Sequence of chain 1.A:
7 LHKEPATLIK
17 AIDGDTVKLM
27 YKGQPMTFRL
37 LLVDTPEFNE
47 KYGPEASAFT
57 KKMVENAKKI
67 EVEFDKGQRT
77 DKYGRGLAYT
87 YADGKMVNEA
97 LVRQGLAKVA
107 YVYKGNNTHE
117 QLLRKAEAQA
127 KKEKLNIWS

Binding-site contacts:
Ligand atom P2 contacts residue ARG35 of chain 1.A at 3.6 Å.
Ligand atom O4 contacts residue LEU83 of chain 1.A at 3.7 Å.
Ligand atom C5 contacts residue LEU83 of chain 1.A at 4.0 Å (hydrophobic).
Ligand atom C2' contacts residue TYR107 of chain 1.A at 3.9 Å (hydrophobic).
Ligand atom O2 contacts residue TYR109 of chain 1.A at 4.1 Å.
Ligand atom C1' contacts residue ARG81 of chain 1.A at 3.9 Å.
Ligand atom O4 contacts residue TYR109 of chain 1.A at 4.0 Å.
Ligand atom O5P contacts residue CA1 of chain 1.B at 3.1 Å.
Ligand atom C4' contacts residue ARG81 of chain 1.A at 3.9 Å.
Ligand atom C2 contacts residue TYR109 of chain 1.A at 3.9 Å (hydrophobic).
Ligand atom C5' contacts residue TYR107 of chain 1.A at 3.5 Å (hydrophobic).
Ligand atom C4 contacts residue LEU83 of chain 1.A at 3.8 Å (hydrophobic).
Ligand atom O4P contacts residue ARG81 of chain 1.A at 2.7 Å (salt-bridge).
Ligand atom N3 contacts residue TYR109 of chain 1.A at 3.5 Å.
Ligand atom O2P contacts residue TYR79 of chain 1.A at 2.6 Å (h-bond).
Ligand atom O4' contacts residue ARG81 of chain 1.A at 2.9 Å (salt-bridge).
Ligand atom O5' contacts residue ARG81 of chain 1.A at 3.1 Å (salt-bridge).
Ligand atom C2' contacts residue TYR109 of chain 1.A at 3.6 Å (hydrophobic).
Ligand atom O5' contacts residue ARG35 of chain 1.A at 3.6 Å.
Ligand atom O5P contacts residue ARG35 of chain 1.A at 2.9 Å (salt-bridge).
Ligand atom O4P contacts residue ARG35 of chain 1.A at 2.9 Å (salt-bridge).
Ligand atom P1 contacts residue TYR79 of chain 1.A at 3.6 Å.
Ligand atom O3' contacts residue LYS78 of chain 1.A at 3.3 Å (salt-bridge).
Ligand atom C5' contacts residue ARG81 of chain 1.A at 4.0 Å.
Ligand atom O2P contacts residue LYS78 of chain 1.A at 4.0 Å.
Ligand atom O1P contacts residue TYR79 of chain 1.A at 3.5 Å (h-bond).
Ligand atom O4 contacts residue LEU37 of chain 1.A at 3.8 Å.
Ligand atom P1 contacts residue LYS78 of chain 1.A at 3.6 Å.
Ligand atom O5P contacts residue ASP40 of chain 1.A at 3.4 Å (salt-bridge).
Ligand atom C5M contacts residue TYR107 of chain 1.A at 3.8 Å (hydrophobic).
Ligand atom P2 contacts residue ARG81 of chain 1.A at 4.0 Å.
Ligand atom O5P contacts residue TYR107 of chain 1.A at 4.0 Å.
Ligand atom C6 contacts residue ARG81 of chain 1.A at 4.0 Å.
Ligand atom C5M contacts residue ARG35 of chain 1.A at 3.7 Å.
Ligand atom C3' contacts residue TYR107 of chain 1.A at 3.9 Å (hydrophobic).
Ligand atom C2 contacts residue ASP77 of chain 1.A at 4.0 Å.
Ligand atom O2 contacts residue ASP77 of chain 1.A at 3.9 Å.
Ligand atom C4 contacts residue TYR109 of chain 1.A at 3.7 Å (hydrophobic).
Ligand atom N3 contacts residue LEU83 of chain 1.A at 4.0 Å.
Ligand atom O1P contacts residue LYS78 of chain 1.A at 2.6 Å (salt-bridge).

This protein binds this small molecule.
Small molecule (SMILES): Cc1cn([C@H]2C[C@H](OP(=O)(O)O)[C@@H](COP(=O)(O)O)O2)c(=O)[nH]c1=O